Sequence of chain 1.B:
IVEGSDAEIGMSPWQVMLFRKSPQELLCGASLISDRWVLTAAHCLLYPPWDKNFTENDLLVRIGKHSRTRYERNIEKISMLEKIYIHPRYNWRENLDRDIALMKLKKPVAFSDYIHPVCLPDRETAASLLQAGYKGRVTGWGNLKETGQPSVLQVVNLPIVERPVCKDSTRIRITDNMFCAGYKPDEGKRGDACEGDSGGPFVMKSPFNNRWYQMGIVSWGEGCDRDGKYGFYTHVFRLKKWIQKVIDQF

This small molecule binds to this protein.
Small molecule (SMILES): CC(=O)N[C@@H](Cc1ccc(C(=N)N)cc1)C(=O)N[C@H](C(=O)N[C@@H](CCCCN(C)C)C(=O)N[C@@H](CC(C)C)C(=O)N1C=CC[C@H]1C(N)=O)C1CCCCC1

Binding-site contacts:
Ligand atom C6 contacts residue GLY230 of chain 1.B at 3.7 Å.
Ligand atom C3 contacts residue GLU202 of chain 1.B at 3.5 Å.
Ligand atom C6 contacts residue GLY228 of chain 1.B at 3.6 Å.
Ligand atom N3 contacts residue ALA200 of chain 1.B at 3.6 Å (h-bond).
Ligand atom C4 contacts residue GLU202 of chain 1.B at 2.9 Å.
Ligand atom O contacts residue GLU229 of chain 1.B at 2.8 Å.
Ligand atom CG contacts residue TRP227 of chain 1.B at 3.6 Å (hydrophobic).
Ligand atom C4 contacts residue SER226 of chain 1.B at 3.6 Å.
Ligand atom CH3 contacts residue TRP50 of chain 1.B at 3.6 Å (hydrophobic).
Ligand atom CA contacts residue GLY228 of chain 1.B at 3.4 Å.
Ligand atom CD contacts residue TRP227 of chain 1.B at 3.6 Å (hydrophobic).
Ligand atom N2 contacts residue ASP199 of chain 1.B at 3.0 Å (salt-bridge).
Ligand atom CB contacts residue TRP227 of chain 1.B at 3.5 Å (hydrophobic).
Ligand atom CD contacts residue ILE179 of chain 1.B at 3.2 Å (hydrophobic).
Ligand atom C contacts residue GLY228 of chain 1.B at 3.5 Å.
Ligand atom C5 contacts residue TRP227 of chain 1.B at 3.4 Å (hydrophobic).
Ligand atom C contacts residue GLU229 of chain 1.B at 3.3 Å.
Ligand atom CB contacts residue ILE179 of chain 1.B at 3.5 Å (hydrophobic).
Ligand atom N2 contacts residue GLY230 of chain 1.B at 2.6 Å (h-bond).
Ligand atom CA contacts residue GLU229 of chain 1.B at 3.8 Å.
Ligand atom C4 contacts residue TRP227 of chain 1.B at 3.2 Å (hydrophobic).
Ligand atom N3 contacts residue ASP199 of chain 1.B at 3.3 Å (salt-bridge).
Ligand atom CH1 contacts residue TYR47 of chain 1.B at 2.8 Å (hydrophobic).
Ligand atom C3 contacts residue TRP227 of chain 1.B at 3.7 Å (hydrophobic).
Ligand atom N2 contacts residue ALA200 of chain 1.B at 3.1 Å (h-bond).
Ligand atom CG contacts residue ILE179 of chain 1.B at 3.2 Å (hydrophobic).
Ligand atom N contacts residue GLU229 of chain 1.B at 3.2 Å (salt-bridge).
Ligand atom CG contacts residue ILE179 of chain 1.B at 3.7 Å (hydrophobic).
Ligand atom N2 contacts residue CYS231 of chain 1.B at 3.5 Å.
Ligand atom CB contacts residue GLU229 of chain 1.B at 3.6 Å.
Ligand atom C5 contacts residue GLY228 of chain 1.B at 3.7 Å.
Ligand atom O contacts residue TRP227 of chain 1.B at 3.2 Å.
Ligand atom C10 contacts residue GLY230 of chain 1.B at 3.5 Å.
Ligand atom C10 contacts residue ALA200 of chain 1.B at 3.4 Å (hydrophobic).
Ligand atom C10 contacts residue ASP199 of chain 1.B at 3.7 Å.
Ligand atom O contacts residue GLY228 of chain 1.B at 2.5 Å (h-bond).
Ligand atom O contacts residue LEU96 of chain 1.B at 3.5 Å.
Ligand atom C7 contacts residue GLY230 of chain 1.B at 3.0 Å.
Ligand atom C contacts residue GLY228 of chain 1.B at 3.8 Å.
Ligand atom N contacts residue GLY228 of chain 1.B at 3.1 Å (h-bond).